Binding-site contacts:
Ligand atom N2 contacts residue ASN308 of chain 2.D at 2.8 Å (h-bond).
Ligand atom O5 contacts residue ASN308 of chain 2.D at 2.4 Å (h-bond).
Ligand atom C5 contacts residue ASN308 of chain 2.D at 3.6 Å.
Ligand atom C7 contacts residue NAG1 of chain 2.Z at 4.0 Å.
Ligand atom N2 contacts residue NAG1 of chain 2.Z at 2.9 Å (h-bond).
Ligand atom C7 contacts residue ASN308 of chain 2.D at 3.3 Å.
Ligand atom O7 contacts residue SER306 of chain 2.D at 3.4 Å (h-bond).
Ligand atom C2 contacts residue NAG1 of chain 2.Z at 3.4 Å.
Ligand atom C3 contacts residue NAG1 of chain 2.Z at 3.7 Å.
Ligand atom C3 contacts residue ASN308 of chain 2.D at 3.5 Å.
Ligand atom O3 contacts residue ASN308 of chain 2.D at 4.4 Å.
Ligand atom O3 contacts residue NAG1 of chain 2.Z at 2.9 Å (h-bond).
Ligand atom C2 contacts residue ASN308 of chain 2.D at 2.1 Å.
Ligand atom O7 contacts residue ASN308 of chain 2.D at 3.2 Å (h-bond).
Ligand atom C4 contacts residue ASN308 of chain 2.D at 4.0 Å.
Ligand atom C7 contacts residue SER306 of chain 2.D at 4.2 Å.
Ligand atom C1 contacts residue ASN308 of chain 2.D at 1.4 Å.

This small molecule binds to this protein.
Small molecule (SMILES): CC(=O)N[C@@H]1[C@@H](O)[C@H](O)[C@@H](CO)O[C@H]1O

Sequence of chain 2.D:
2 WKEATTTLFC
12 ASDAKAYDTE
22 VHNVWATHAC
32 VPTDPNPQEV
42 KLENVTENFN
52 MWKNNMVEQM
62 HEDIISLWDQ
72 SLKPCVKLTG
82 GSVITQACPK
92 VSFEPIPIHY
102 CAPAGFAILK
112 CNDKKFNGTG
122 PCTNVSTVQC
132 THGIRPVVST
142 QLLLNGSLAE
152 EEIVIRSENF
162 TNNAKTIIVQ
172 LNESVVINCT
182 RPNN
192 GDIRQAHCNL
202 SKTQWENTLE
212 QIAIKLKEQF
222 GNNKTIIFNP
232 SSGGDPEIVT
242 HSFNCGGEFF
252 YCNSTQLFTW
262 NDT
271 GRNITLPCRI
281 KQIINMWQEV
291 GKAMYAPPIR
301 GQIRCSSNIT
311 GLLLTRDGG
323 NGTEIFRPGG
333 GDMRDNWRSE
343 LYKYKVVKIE